This small molecule binds to this protein.
Small molecule (SMILES): Cc1cc(CCCCCOc2ccc(C3=NCCO3)cc2)on1

Binding-site contacts:
Ligand atom C3B contacts residue VAL188 of chain 40.A at 3.8 Å (hydrophobic).
Ligand atom C4A contacts residue PRO174 of chain 40.A at 3.1 Å (hydrophobic).
Ligand atom C2B contacts residue VAL188 of chain 40.A at 3.5 Å (hydrophobic).
Ligand atom C6B contacts residue TYR128 of chain 40.A at 3.3 Å (hydrophobic).
Ligand atom C3C contacts residue TYR128 of chain 40.A at 3.4 Å (hydrophobic).
Ligand atom C5 contacts residue LEU106 of chain 40.A at 3.8 Å (hydrophobic).
Ligand atom C6B contacts residue ILE104 of chain 40.A at 3.6 Å (hydrophobic).
Ligand atom N3A contacts residue PHE186 of chain 40.A at 4.0 Å.
Ligand atom C2C contacts residue TYR197 of chain 40.A at 3.7 Å (hydrophobic).
Ligand atom C4 contacts residue LEU106 of chain 40.A at 3.9 Å (hydrophobic).
Ligand atom C1C contacts residue LEU106 of chain 40.A at 3.8 Å (hydrophobic).
Ligand atom C4C contacts residue VAL191 of chain 40.A at 3.0 Å (hydrophobic).
Ligand atom N3A contacts residue TYR152 of chain 40.A at 3.5 Å.
Ligand atom C1B contacts residue TYR128 of chain 40.A at 3.6 Å (hydrophobic).
Ligand atom C2C contacts residue MET221 of chain 40.A at 3.8 Å (hydrophobic).
Ligand atom C4B contacts residue TYR152 of chain 40.A at 3.8 Å (hydrophobic).
Ligand atom O1B contacts residue ILE104 of chain 40.A at 3.9 Å.
Ligand atom C5B contacts residue MET224 of chain 40.A at 3.9 Å (hydrophobic).
Ligand atom N3A contacts residue PRO174 of chain 40.A at 3.7 Å.
Ligand atom C5A contacts residue ALA150 of chain 40.A at 3.6 Å (hydrophobic).
Ligand atom C5A contacts residue VAL176 of chain 40.A at 3.6 Å (hydrophobic).
Ligand atom C1B contacts residue ILE104 of chain 40.A at 4.0 Å (hydrophobic).
Ligand atom C4B contacts residue PHE186 of chain 40.A at 3.6 Å (hydrophobic).
Ligand atom C4C contacts residue VAL188 of chain 40.A at 3.7 Å (hydrophobic).
Ligand atom C4 contacts residue TYR197 of chain 40.A at 3.8 Å (hydrophobic).
Ligand atom O1A contacts residue PHE186 of chain 40.A at 3.0 Å.
Ligand atom N3A contacts residue ALA24 of chain 40.C at 3.8 Å.
Ligand atom C5B contacts residue PHE186 of chain 40.A at 3.9 Å (hydrophobic).
Ligand atom O1B contacts residue TYR128 of chain 40.A at 3.4 Å (h-bond).
Ligand atom C2A contacts residue TYR152 of chain 40.A at 3.6 Å (hydrophobic).
Ligand atom C5C contacts residue VAL191 of chain 40.A at 3.8 Å (hydrophobic).
Ligand atom C5A contacts residue PHE186 of chain 40.A at 3.5 Å (hydrophobic).
Ligand atom O1 contacts residue LEU106 of chain 40.A at 3.8 Å.
Ligand atom C2A contacts residue PHE186 of chain 40.A at 3.3 Å (hydrophobic).
Ligand atom C1B contacts residue VAL188 of chain 40.A at 3.8 Å (hydrophobic).
Ligand atom O1 contacts residue MET221 of chain 40.A at 3.8 Å.
Ligand atom C3B contacts residue TYR152 of chain 40.A at 3.7 Å (hydrophobic).
Ligand atom C5B contacts residue TYR128 of chain 40.A at 4.0 Å (hydrophobic).
Ligand atom C1C contacts residue TYR128 of chain 40.A at 3.7 Å (hydrophobic).
Ligand atom N2 contacts residue LEU106 of chain 40.A at 3.8 Å.

Sequence of chain 40.A:
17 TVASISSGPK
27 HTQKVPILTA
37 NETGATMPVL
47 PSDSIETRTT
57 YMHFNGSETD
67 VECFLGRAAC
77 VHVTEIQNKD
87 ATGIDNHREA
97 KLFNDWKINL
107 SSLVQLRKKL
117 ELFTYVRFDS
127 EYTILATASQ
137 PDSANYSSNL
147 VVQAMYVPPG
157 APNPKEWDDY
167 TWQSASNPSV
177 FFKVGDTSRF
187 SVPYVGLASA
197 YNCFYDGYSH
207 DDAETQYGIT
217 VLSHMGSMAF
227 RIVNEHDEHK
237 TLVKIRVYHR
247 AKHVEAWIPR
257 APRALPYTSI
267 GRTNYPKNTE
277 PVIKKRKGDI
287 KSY

Sequence of chain 40.C:
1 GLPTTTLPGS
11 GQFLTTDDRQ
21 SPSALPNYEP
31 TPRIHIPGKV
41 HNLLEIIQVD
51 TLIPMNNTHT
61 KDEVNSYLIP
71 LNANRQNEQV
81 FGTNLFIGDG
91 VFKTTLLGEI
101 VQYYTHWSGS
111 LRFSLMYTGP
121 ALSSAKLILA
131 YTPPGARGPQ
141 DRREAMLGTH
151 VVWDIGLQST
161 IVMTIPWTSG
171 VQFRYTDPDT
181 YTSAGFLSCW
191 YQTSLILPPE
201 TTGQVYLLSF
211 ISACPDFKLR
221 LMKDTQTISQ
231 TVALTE